Sequence of chain 2.B:
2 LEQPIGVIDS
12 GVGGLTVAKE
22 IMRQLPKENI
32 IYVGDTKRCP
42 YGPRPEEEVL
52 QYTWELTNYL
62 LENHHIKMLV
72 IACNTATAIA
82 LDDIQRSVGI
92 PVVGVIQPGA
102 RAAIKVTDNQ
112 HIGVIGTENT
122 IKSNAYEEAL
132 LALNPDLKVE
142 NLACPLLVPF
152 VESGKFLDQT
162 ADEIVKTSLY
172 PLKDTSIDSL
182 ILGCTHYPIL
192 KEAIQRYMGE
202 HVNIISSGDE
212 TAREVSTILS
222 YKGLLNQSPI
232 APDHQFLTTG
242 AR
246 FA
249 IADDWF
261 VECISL

The protein below binds the small molecule below.
Small molecule (SMILES): N[C@H](CCC(=O)O)C(=O)O

Binding-site contacts:
Ligand atom OXT contacts residue THR186 of chain 2.B at 2.8 Å (h-bond).
Ligand atom N contacts residue CYS74 of chain 2.B at 3.0 Å (h-bond).
Ligand atom CA contacts residue CYS74 of chain 2.B at 3.2 Å (hydrophobic).
Ligand atom CA contacts residue THR186 of chain 2.B at 3.6 Å.
Ligand atom OE1 contacts residue PRO41 of chain 2.B at 3.1 Å.
Ligand atom CB contacts residue CYS185 of chain 2.B at 3.5 Å (hydrophobic).
Ligand atom OE2 contacts residue TYR42 of chain 2.B at 2.7 Å (h-bond).
Ligand atom CD contacts residue TYR42 of chain 2.B at 3.4 Å (hydrophobic).
Ligand atom OE1 contacts residue TYR42 of chain 2.B at 3.3 Å (h-bond).
Ligand atom C contacts residue ASN75 of chain 2.B at 3.5 Å.
Ligand atom OE1 contacts residue GLY43 of chain 2.B at 2.9 Å (h-bond).
Ligand atom N contacts residue THR186 of chain 2.B at 3.0 Å (h-bond).
Ligand atom O contacts residue CYS185 of chain 2.B at 3.9 Å.
Ligand atom C contacts residue CYS74 of chain 2.B at 3.4 Å (hydrophobic).
Ligand atom CD contacts residue PRO41 of chain 2.B at 3.5 Å (hydrophobic).
Ligand atom CB contacts residue THR186 of chain 2.B at 3.6 Å.
Ligand atom O contacts residue ASN75 of chain 2.B at 3.8 Å.
Ligand atom OXT contacts residue CYS185 of chain 2.B at 3.6 Å.
Ligand atom O contacts residue THR76 of chain 2.B at 2.6 Å (h-bond).
Ligand atom N contacts residue SER11 of chain 2.B at 3.4 Å (h-bond).
Ligand atom OXT contacts residue CYS74 of chain 2.B at 3.8 Å.
Ligand atom C contacts residue THR186 of chain 2.B at 3.8 Å.
Ligand atom OXT contacts residue ASN75 of chain 2.B at 2.9 Å (h-bond).
Ligand atom CB contacts residue HIS187 of chain 2.B at 3.6 Å.
Ligand atom OE2 contacts residue CYS40 of chain 2.B at 3.7 Å.
Ligand atom CA contacts residue THR76 of chain 2.B at 4.1 Å.
Ligand atom CA contacts residue SER11 of chain 2.B at 4.1 Å.
Ligand atom OE2 contacts residue GLY43 of chain 2.B at 3.7 Å.
Ligand atom CD contacts residue SER11 of chain 2.B at 3.6 Å.
Ligand atom O contacts residue THR118 of chain 2.B at 3.8 Å.
Ligand atom O contacts residue CYS74 of chain 2.B at 3.9 Å.
Ligand atom CG contacts residue SER11 of chain 2.B at 3.8 Å.
Ligand atom C contacts residue CYS185 of chain 2.B at 3.8 Å (hydrophobic).
Ligand atom CD contacts residue GLY43 of chain 2.B at 3.7 Å.
Ligand atom C contacts residue THR76 of chain 2.B at 3.6 Å.
Ligand atom OE2 contacts residue SER11 of chain 2.B at 2.7 Å (h-bond).
Ligand atom OE2 contacts residue PRO41 of chain 2.B at 3.2 Å.
Ligand atom OXT contacts residue THR76 of chain 2.B at 4.0 Å.
Ligand atom N contacts residue ASP10 of chain 2.B at 3.4 Å (salt-bridge).
Ligand atom CG contacts residue HIS187 of chain 2.B at 3.4 Å.